Sequence of chain 1.B:
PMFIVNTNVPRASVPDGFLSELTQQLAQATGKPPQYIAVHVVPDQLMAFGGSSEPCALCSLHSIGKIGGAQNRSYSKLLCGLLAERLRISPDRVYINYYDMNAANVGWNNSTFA

Sequence of chain 1.A:
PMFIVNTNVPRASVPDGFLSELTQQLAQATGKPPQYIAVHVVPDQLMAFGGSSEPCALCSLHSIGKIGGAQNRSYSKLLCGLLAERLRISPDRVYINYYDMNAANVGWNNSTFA

Binding-site contacts:
Ligand atom O1 contacts residue ENO1 of chain 1.J at 1.2 Å (h-bond).
Ligand atom C7 contacts residue VAL106 of chain 1.B at 3.8 Å (hydrophobic).
Ligand atom C8 contacts residue MET2 of chain 1.B at 3.4 Å (hydrophobic).
Ligand atom C4 contacts residue ENO1 of chain 1.J at 1.3 Å.
Ligand atom O3 contacts residue ENO1 of chain 1.J at 0.1 Å (h-bond).
Ligand atom C3 contacts residue TYR95 of chain 1.A at 3.3 Å (hydrophobic).
Ligand atom C4 contacts residue PRO1 of chain 1.B at 3.2 Å (hydrophobic).
Ligand atom O3 contacts residue MET101 of chain 1.B at 3.6 Å.
Ligand atom O4 contacts residue ENO1 of chain 1.J at 1.3 Å (h-bond).
Ligand atom C5 contacts residue ENO1 of chain 1.J at 0.9 Å.
Ligand atom C5 contacts residue PRO1 of chain 1.B at 3.5 Å (hydrophobic).
Ligand atom O3 contacts residue MET2 of chain 1.B at 3.7 Å.
Ligand atom O1 contacts residue ILE64 of chain 1.B at 3.2 Å (h-bond).
Ligand atom C5 contacts residue ILE64 of chain 1.B at 3.9 Å (hydrophobic).
Ligand atom O1 contacts residue PRO1 of chain 1.B at 3.2 Å (h-bond).
Ligand atom O3 contacts residue HIS62 of chain 1.B at 3.2 Å.
Ligand atom C6 contacts residue ENO1 of chain 1.J at 0.5 Å.
Ligand atom C3 contacts residue ENO1 of chain 1.J at 1.6 Å.
Ligand atom C1 contacts residue PRO1 of chain 1.B at 3.3 Å (hydrophobic).
Ligand atom O4 contacts residue PRO1 of chain 1.B at 3.8 Å.
Ligand atom O2 contacts residue ENO1 of chain 1.J at 0.7 Å (h-bond).
Ligand atom C1 contacts residue ENO1 of chain 1.J at 0.7 Å.
Ligand atom C8 contacts residue ASN97 of chain 1.A at 3.8 Å.
Ligand atom C9 contacts residue ENO1 of chain 1.J at 1.2 Å.
Ligand atom C2 contacts residue TYR95 of chain 1.A at 3.9 Å (hydrophobic).
Ligand atom C3 contacts residue PRO1 of chain 1.B at 3.0 Å (hydrophobic).
Ligand atom O2 contacts residue LYS32 of chain 1.B at 3.0 Å (salt-bridge).
Ligand atom O4 contacts residue TYR95 of chain 1.A at 3.5 Å (h-bond).
Ligand atom C2 contacts residue PRO1 of chain 1.B at 3.1 Å (hydrophobic).
Ligand atom C8 contacts residue ENO1 of chain 1.J at 0.8 Å.
Ligand atom C2 contacts residue ENO1 of chain 1.J at 0.6 Å.
Ligand atom C8 contacts residue VAL106 of chain 1.B at 3.5 Å (hydrophobic).
Ligand atom O3 contacts residue ASN97 of chain 1.A at 2.6 Å (h-bond).
Ligand atom C9 contacts residue VAL106 of chain 1.B at 3.7 Å (hydrophobic).
Ligand atom C6 contacts residue HIS62 of chain 1.B at 3.8 Å.
Ligand atom C9 contacts residue TYR95 of chain 1.A at 3.3 Å (hydrophobic).
Ligand atom C7 contacts residue ENO1 of chain 1.J at 0.3 Å.
Ligand atom O4 contacts residue TYR36 of chain 1.B at 2.9 Å.
Ligand atom C8 contacts residue TYR95 of chain 1.A at 3.8 Å (hydrophobic).
Ligand atom C7 contacts residue ASN97 of chain 1.A at 3.5 Å.

The small molecule below binds the protein below.
Small molecule (SMILES): O=C(O)/C(O)=C\c1ccc(O)cc1